Sequence of chain 1.B:
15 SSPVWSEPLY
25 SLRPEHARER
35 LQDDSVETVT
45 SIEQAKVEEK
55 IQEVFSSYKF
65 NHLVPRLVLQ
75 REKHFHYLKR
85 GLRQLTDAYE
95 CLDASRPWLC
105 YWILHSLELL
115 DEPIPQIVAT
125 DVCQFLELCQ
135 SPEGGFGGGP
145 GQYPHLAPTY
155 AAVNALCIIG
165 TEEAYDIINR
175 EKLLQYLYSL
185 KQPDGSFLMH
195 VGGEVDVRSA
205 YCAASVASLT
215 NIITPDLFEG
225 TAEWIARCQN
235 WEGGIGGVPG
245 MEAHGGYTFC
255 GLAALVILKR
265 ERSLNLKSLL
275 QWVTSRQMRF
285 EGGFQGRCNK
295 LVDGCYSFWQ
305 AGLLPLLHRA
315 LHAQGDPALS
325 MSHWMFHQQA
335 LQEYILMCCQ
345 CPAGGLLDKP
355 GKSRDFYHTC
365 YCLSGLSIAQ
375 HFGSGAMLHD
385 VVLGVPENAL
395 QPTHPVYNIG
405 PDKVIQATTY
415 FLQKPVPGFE

This protein binds this small molecule.
Small molecule (SMILES): CC(C)=CCC/C(C)=C/CC/C(C)=C/CO[P](=O)(O)OP(=O)(O)O

Sequence of chain 1.A:
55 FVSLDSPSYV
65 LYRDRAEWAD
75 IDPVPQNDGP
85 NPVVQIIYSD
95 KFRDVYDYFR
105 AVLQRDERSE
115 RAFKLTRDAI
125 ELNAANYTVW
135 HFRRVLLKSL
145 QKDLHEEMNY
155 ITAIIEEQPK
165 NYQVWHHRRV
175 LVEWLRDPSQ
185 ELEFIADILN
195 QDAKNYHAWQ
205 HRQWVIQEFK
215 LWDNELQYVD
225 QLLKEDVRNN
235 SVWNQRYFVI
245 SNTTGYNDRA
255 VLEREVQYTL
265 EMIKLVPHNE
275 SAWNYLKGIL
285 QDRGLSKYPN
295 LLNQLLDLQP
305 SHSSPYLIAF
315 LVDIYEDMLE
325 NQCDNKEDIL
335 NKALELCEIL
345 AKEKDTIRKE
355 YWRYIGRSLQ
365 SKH

Binding-site contacts:
Ligand atom C7 contacts residue GLY250 of chain 1.B at 3.7 Å.
Ligand atom C1 contacts residue HIS248 of chain 1.B at 3.7 Å.
Ligand atom O2B contacts residue HIS248 of chain 1.B at 2.7 Å (h-bond).
Ligand atom C9 contacts residue GLY250 of chain 1.B at 3.5 Å.
Ligand atom C5 contacts residue TYR166 of chain 1.A at 3.2 Å (hydrophobic).
Ligand atom C15 contacts residue CYS254 of chain 1.B at 3.9 Å (hydrophobic).
Ligand atom C14 contacts residue 7391 of chain 1.G at 3.4 Å.
Ligand atom O2A contacts residue 7391 of chain 1.G at 2.7 Å (h-bond).
Ligand atom PB contacts residue HIS248 of chain 1.B at 3.8 Å.
Ligand atom O3B contacts residue TYR300 of chain 1.B at 2.6 Å (h-bond).
Ligand atom O2A contacts residue LYS164 of chain 1.A at 3.1 Å (salt-bridge).
Ligand atom C15 contacts residue TYR205 of chain 1.B at 3.7 Å (hydrophobic).
Ligand atom O3A contacts residue 7391 of chain 1.G at 3.2 Å (h-bond).
Ligand atom C4 contacts residue 7391 of chain 1.G at 3.8 Å.
Ligand atom C4 contacts residue TYR200 of chain 1.A at 3.7 Å (hydrophobic).
Ligand atom C11 contacts residue ARG202 of chain 1.B at 3.9 Å.
Ligand atom PB contacts residue TYR300 of chain 1.B at 3.5 Å.
Ligand atom C4 contacts residue TYR251 of chain 1.B at 3.7 Å (hydrophobic).
Ligand atom C14 contacts residue ARG202 of chain 1.B at 3.8 Å.
Ligand atom O2B contacts residue ARG291 of chain 1.B at 2.8 Å (salt-bridge).
Ligand atom PA contacts residue 7391 of chain 1.G at 3.5 Å.
Ligand atom C10 contacts residue TRP303 of chain 1.B at 3.7 Å (hydrophobic).
Ligand atom O1A contacts residue LYS164 of chain 1.A at 3.6 Å (salt-bridge).
Ligand atom C2 contacts residue HIS248 of chain 1.B at 3.5 Å.
Ligand atom O1A contacts residue ARG291 of chain 1.B at 2.9 Å (salt-bridge).
Ligand atom C5 contacts residue TYR251 of chain 1.B at 3.8 Å (hydrophobic).
Ligand atom O1 contacts residue 7391 of chain 1.G at 3.6 Å.
Ligand atom O1B contacts residue LYS294 of chain 1.B at 2.8 Å (salt-bridge).
Ligand atom C4 contacts residue TYR166 of chain 1.A at 3.8 Å (hydrophobic).
Ligand atom C8 contacts residue GLY250 of chain 1.B at 3.5 Å.
Ligand atom C12 contacts residue CYS254 of chain 1.B at 3.6 Å (hydrophobic).
Ligand atom C10 contacts residue TYR361 of chain 1.B at 3.6 Å (hydrophobic).
Ligand atom O2B contacts residue TYR300 of chain 1.B at 3.8 Å.
Ligand atom O1A contacts residue LYS294 of chain 1.B at 3.5 Å (salt-bridge).
Ligand atom O3A contacts residue TYR300 of chain 1.B at 3.5 Å (h-bond).
Ligand atom C3 contacts residue 7391 of chain 1.G at 3.6 Å.
Ligand atom C2 contacts residue 7391 of chain 1.G at 3.8 Å.
Ligand atom C12 contacts residue TRP303 of chain 1.B at 3.6 Å (hydrophobic).
Ligand atom C11 contacts residue 7391 of chain 1.G at 3.8 Å.
Ligand atom PA contacts residue LYS164 of chain 1.A at 3.9 Å.